A protein and the small-molecule ligand that binds it are described below.
Small molecule (SMILES): CN1CCCN[C@@H](Cc2ccc(S(C)(=O)=O)cc2)CC(=O)N[C@H]2CCc3ccccc3N(CC(=O)N[C@H](Cc3ccc(Cl)c(Cl)c3)CC1=O)C2=O

Sequence of chain 1.A:
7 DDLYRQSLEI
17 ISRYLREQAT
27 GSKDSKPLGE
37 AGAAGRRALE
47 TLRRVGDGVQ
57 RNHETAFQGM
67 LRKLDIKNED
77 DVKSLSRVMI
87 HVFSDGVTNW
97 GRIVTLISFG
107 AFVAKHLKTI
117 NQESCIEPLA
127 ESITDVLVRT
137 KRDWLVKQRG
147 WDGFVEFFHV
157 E

Binding-site contacts:
Ligand atom C28 contacts residue MET66 of chain 1.A at 3.6 Å (hydrophobic).
Ligand atom C33 contacts residue ARG98 of chain 1.A at 3.1 Å.
Ligand atom C14 contacts residue MET66 of chain 1.A at 3.7 Å (hydrophobic).
Ligand atom O3 contacts residue VAL84 of chain 1.A at 3.6 Å.
Ligand atom N4 contacts residue MET66 of chain 1.A at 3.8 Å.
Ligand atom C25 contacts residue VAL88 of chain 1.A at 3.5 Å (hydrophobic).
Ligand atom C32 contacts residue ARG98 of chain 1.A at 3.2 Å.
Ligand atom O4 contacts residue ARG98 of chain 1.A at 3.5 Å.
Ligand atom C27 contacts residue MET66 of chain 1.A at 3.6 Å (hydrophobic).
Ligand atom CL1 contacts residue PHE105 of chain 1.A at 3.6 Å.
Ligand atom C18 contacts residue MET66 of chain 1.A at 3.5 Å (hydrophobic).
Ligand atom C26 contacts residue VAL88 of chain 1.A at 3.3 Å (hydrophobic).
Ligand atom C11 contacts residue ALA62 of chain 1.A at 3.7 Å (hydrophobic).
Ligand atom CL1 contacts residue THR101 of chain 1.A at 3.3 Å.
Ligand atom C2 contacts residue HIS87 of chain 1.A at 3.7 Å.
Ligand atom C contacts residue HIS87 of chain 1.A at 3.8 Å.
Ligand atom C13 contacts residue MET66 of chain 1.A at 3.8 Å (hydrophobic).
Ligand atom O4 contacts residue THR101 of chain 1.A at 3.1 Å.
Ligand atom C13 contacts residue PHE63 of chain 1.A at 3.9 Å (hydrophobic).
Ligand atom C34 contacts residue ARG98 of chain 1.A at 3.5 Å.
Ligand atom C11 contacts residue HIS59 of chain 1.A at 3.6 Å.
Ligand atom CL contacts residue MET66 of chain 1.A at 3.9 Å.
Ligand atom O2 contacts residue MET66 of chain 1.A at 3.4 Å.
Ligand atom C28 contacts residue VAL88 of chain 1.A at 3.9 Å (hydrophobic).
Ligand atom C29 contacts residue ASP91 of chain 1.A at 3.8 Å.
Ligand atom C35 contacts residue ARG98 of chain 1.A at 3.9 Å.
Ligand atom C12 contacts residue ALA62 of chain 1.A at 3.6 Å (hydrophobic).
Ligand atom O3 contacts residue HIS87 of chain 1.A at 3.5 Å.
Ligand atom O5 contacts residue ARG98 of chain 1.A at 3.4 Å (salt-bridge).
Ligand atom C13 contacts residue ALA62 of chain 1.A at 3.8 Å (hydrophobic).
Ligand atom C27 contacts residue VAL88 of chain 1.A at 3.5 Å (hydrophobic).
Ligand atom C30 contacts residue ARG98 of chain 1.A at 3.6 Å.
Ligand atom C26 contacts residue MET66 of chain 1.A at 3.7 Å (hydrophobic).
Ligand atom C31 contacts residue ARG98 of chain 1.A at 3.2 Å.
Ligand atom CL contacts residue PHE105 of chain 1.A at 3.2 Å.
Ligand atom C10 contacts residue ALA62 of chain 1.A at 4.0 Å (hydrophobic).
Ligand atom C35 contacts residue HIS87 of chain 1.A at 3.8 Å.
Ligand atom S contacts residue ARG98 of chain 1.A at 3.6 Å.
Ligand atom C12 contacts residue HIS59 of chain 1.A at 3.6 Å.
Ligand atom C24 contacts residue VAL88 of chain 1.A at 3.8 Å (hydrophobic).